This small molecule binds to this protein.
Small molecule (SMILES): Clc1nc(Cl)c2[nH]cnc2n1

Binding-site contacts:
Ligand atom C6 contacts residue ILE178 of chain 1.G at 3.6 Å (hydrophobic).
Ligand atom C8 contacts residue PHE158 of chain 1.G at 3.5 Å (hydrophobic).
Ligand atom C6 contacts residue PHE159 of chain 1.G at 3.8 Å (hydrophobic).
Ligand atom CL2 contacts residue IMD1 of chain 1.PA at 3.1 Å.
Ligand atom N9 contacts residue ILE178 of chain 1.G at 3.9 Å.
Ligand atom C8 contacts residue ILE178 of chain 1.G at 3.4 Å (hydrophobic).
Ligand atom C8 contacts residue PHE159 of chain 1.G at 3.9 Å (hydrophobic).
Ligand atom C4 contacts residue PHE159 of chain 1.G at 3.7 Å (hydrophobic).
Ligand atom C2 contacts residue CYS91 of chain 1.G at 4.2 Å (hydrophobic).
Ligand atom N7 contacts residue MET180 of chain 1.G at 3.3 Å.
Ligand atom N3 contacts residue LEU206 of chain 1.G at 4.0 Å.
Ligand atom N7 contacts residue GLU179 of chain 1.G at 3.6 Å.
Ligand atom N7 contacts residue PHE159 of chain 1.G at 4.0 Å.
Ligand atom C6 contacts residue GLY92 of chain 1.G at 3.9 Å.
Ligand atom C8 contacts residue GLU179 of chain 1.G at 4.3 Å.
Ligand atom CL1 contacts residue GLY92 of chain 1.G at 3.9 Å.
Ligand atom N3 contacts residue PHE159 of chain 1.G at 3.6 Å.
Ligand atom C6 contacts residue CYS91 of chain 1.G at 4.1 Å (hydrophobic).
Ligand atom N7 contacts residue ILE178 of chain 1.G at 3.7 Å.
Ligand atom CL1 contacts residue LEU206 of chain 1.G at 3.8 Å.
Ligand atom CL2 contacts residue CYS91 of chain 1.G at 3.7 Å.
Ligand atom N9 contacts residue PHE158 of chain 1.G at 4.0 Å.
Ligand atom C2 contacts residue PHE159 of chain 1.G at 3.6 Å (hydrophobic).
Ligand atom C5 contacts residue GLU179 of chain 1.G at 4.2 Å.
Ligand atom N1 contacts residue ILE178 of chain 1.G at 4.2 Å.
Ligand atom C6 contacts residue IMD1 of chain 1.PA at 4.1 Å.
Ligand atom C5 contacts residue ILE178 of chain 1.G at 3.6 Å (hydrophobic).
Ligand atom N9 contacts residue PHE159 of chain 1.G at 3.7 Å.
Ligand atom C2 contacts residue GLY92 of chain 1.G at 3.7 Å.
Ligand atom N3 contacts residue GLY92 of chain 1.G at 4.2 Å.
Ligand atom N1 contacts residue GLY92 of chain 1.G at 3.5 Å (h-bond).
Ligand atom C4 contacts residue ILE178 of chain 1.G at 4.2 Å (hydrophobic).
Ligand atom CL2 contacts residue THR90 of chain 1.G at 3.3 Å.
Ligand atom N1 contacts residue CYS91 of chain 1.G at 3.7 Å.
Ligand atom CL2 contacts residue GLU179 of chain 1.G at 3.8 Å.
Ligand atom CL1 contacts residue ASP204 of chain 1.G at 3.5 Å.
Ligand atom N1 contacts residue PHE159 of chain 1.G at 3.7 Å.
Ligand atom C8 contacts residue MET180 of chain 1.G at 3.8 Å (hydrophobic).
Ligand atom C5 contacts residue PHE159 of chain 1.G at 3.7 Å (hydrophobic).
Ligand atom CL2 contacts residue ILE178 of chain 1.G at 3.9 Å.

Sequence of chain 1.G:
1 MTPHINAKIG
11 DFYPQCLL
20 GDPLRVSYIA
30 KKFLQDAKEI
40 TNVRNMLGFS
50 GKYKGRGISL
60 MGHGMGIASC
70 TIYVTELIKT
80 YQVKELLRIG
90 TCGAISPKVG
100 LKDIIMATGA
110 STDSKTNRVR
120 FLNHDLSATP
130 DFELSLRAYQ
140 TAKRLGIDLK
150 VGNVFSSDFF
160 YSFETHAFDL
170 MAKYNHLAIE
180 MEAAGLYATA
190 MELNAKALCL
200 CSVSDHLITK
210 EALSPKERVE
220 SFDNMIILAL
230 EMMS